Binding-site contacts:
Ligand atom O2P contacts residue ARG541 of chain 1.A at 2.8 Å (salt-bridge).
Ligand atom C2' contacts residue SER540 of chain 1.A at 3.9 Å.
Ligand atom N7 contacts residue TYR548 of chain 1.A at 3.7 Å.
Ligand atom O2' contacts residue SER540 of chain 1.A at 2.8 Å (h-bond).
Ligand atom C2 contacts residue VAL549 of chain 1.A at 4.0 Å (hydrophobic).
Ligand atom O3P contacts residue SER540 of chain 1.A at 2.6 Å (h-bond).
Ligand atom N3 contacts residue MET580 of chain 1.A at 4.1 Å.
Ligand atom N6 contacts residue TYR548 of chain 1.A at 4.1 Å.
Ligand atom C8 contacts residue TYR548 of chain 1.A at 3.8 Å (hydrophobic).
Ligand atom N3 contacts residue TYR548 of chain 1.A at 3.5 Å.
Ligand atom N1 contacts residue TYR548 of chain 1.A at 3.7 Å.
Ligand atom N9 contacts residue TYR548 of chain 1.A at 3.5 Å.
Ligand atom C5 contacts residue TYR548 of chain 1.A at 3.7 Å (hydrophobic).
Ligand atom C6 contacts residue ASP583 of chain 1.A at 3.9 Å.
Ligand atom N1 contacts residue ASP583 of chain 1.A at 3.9 Å.
Ligand atom O3P contacts residue LYS546 of chain 1.A at 3.2 Å (salt-bridge).
Ligand atom O2' contacts residue TYR548 of chain 1.A at 3.4 Å.
Ligand atom O4' contacts residue PRO477 of chain 1.A at 4.0 Å.
Ligand atom O1P contacts residue TYR548 of chain 1.A at 2.7 Å (h-bond).
Ligand atom O3' contacts residue CYS510 of chain 1.A at 3.1 Å.
Ligand atom C3' contacts residue SER540 of chain 1.A at 3.8 Å.
Ligand atom C4 contacts residue TYR548 of chain 1.A at 3.6 Å (hydrophobic).
Ligand atom N1 contacts residue MET580 of chain 1.A at 3.8 Å.
Ligand atom C2 contacts residue MET580 of chain 1.A at 3.6 Å (hydrophobic).
Ligand atom N6 contacts residue ASP583 of chain 1.A at 3.1 Å (salt-bridge).
Ligand atom P contacts residue ARG541 of chain 1.A at 3.7 Å.
Ligand atom O3P contacts residue ARG541 of chain 1.A at 2.9 Å (salt-bridge).
Ligand atom C2 contacts residue TYR548 of chain 1.A at 3.5 Å (hydrophobic).
Ligand atom C6 contacts residue TYR548 of chain 1.A at 3.7 Å (hydrophobic).
Ligand atom C4' contacts residue GLY478 of chain 1.A at 3.9 Å.
Ligand atom C6 contacts residue GLN550 of chain 1.A at 3.9 Å.
Ligand atom C2 contacts residue GLN550 of chain 1.A at 3.0 Å.
Ligand atom O3' contacts residue SER540 of chain 1.A at 2.8 Å (h-bond).
Ligand atom C1' contacts residue TYR548 of chain 1.A at 4.0 Å (hydrophobic).
Ligand atom P contacts residue TYR548 of chain 1.A at 3.9 Å.
Ligand atom P contacts residue SER540 of chain 1.A at 3.4 Å.
Ligand atom N6 contacts residue MET580 of chain 1.A at 4.1 Å.
Ligand atom C5' contacts residue GLY478 of chain 1.A at 3.2 Å.
Ligand atom O3' contacts residue ARG511 of chain 1.A at 3.6 Å (salt-bridge).
Ligand atom N1 contacts residue GLN550 of chain 1.A at 2.9 Å (h-bond).

Sequence of chain 1.A:
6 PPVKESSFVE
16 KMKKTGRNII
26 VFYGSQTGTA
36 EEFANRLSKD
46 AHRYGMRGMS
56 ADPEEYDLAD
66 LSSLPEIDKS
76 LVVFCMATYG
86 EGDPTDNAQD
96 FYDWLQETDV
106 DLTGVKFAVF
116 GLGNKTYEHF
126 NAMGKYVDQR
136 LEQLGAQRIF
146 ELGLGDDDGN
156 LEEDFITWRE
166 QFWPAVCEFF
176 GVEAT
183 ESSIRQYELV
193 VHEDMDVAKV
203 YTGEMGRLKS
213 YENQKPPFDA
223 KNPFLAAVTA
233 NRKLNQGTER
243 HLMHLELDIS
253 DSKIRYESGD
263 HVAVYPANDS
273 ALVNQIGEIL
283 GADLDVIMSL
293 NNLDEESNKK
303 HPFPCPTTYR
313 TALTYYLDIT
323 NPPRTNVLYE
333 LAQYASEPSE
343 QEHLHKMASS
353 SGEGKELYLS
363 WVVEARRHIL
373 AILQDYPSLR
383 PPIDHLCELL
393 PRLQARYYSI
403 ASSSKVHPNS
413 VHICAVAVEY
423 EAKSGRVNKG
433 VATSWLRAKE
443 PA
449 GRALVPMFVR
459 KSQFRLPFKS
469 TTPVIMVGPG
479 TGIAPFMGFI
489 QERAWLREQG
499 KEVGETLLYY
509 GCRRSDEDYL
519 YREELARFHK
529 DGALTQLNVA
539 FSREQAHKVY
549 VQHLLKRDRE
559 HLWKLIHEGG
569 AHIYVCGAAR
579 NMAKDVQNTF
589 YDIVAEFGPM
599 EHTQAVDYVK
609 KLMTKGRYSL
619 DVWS

This small molecule binds to this protein.
Small molecule (SMILES): Nc1ncnc2c1ncn2[C@@H]1O[C@H](CO)[C@@H](O)[C@H]1OP(=O)(O)O